Sequence of chain 1.A:
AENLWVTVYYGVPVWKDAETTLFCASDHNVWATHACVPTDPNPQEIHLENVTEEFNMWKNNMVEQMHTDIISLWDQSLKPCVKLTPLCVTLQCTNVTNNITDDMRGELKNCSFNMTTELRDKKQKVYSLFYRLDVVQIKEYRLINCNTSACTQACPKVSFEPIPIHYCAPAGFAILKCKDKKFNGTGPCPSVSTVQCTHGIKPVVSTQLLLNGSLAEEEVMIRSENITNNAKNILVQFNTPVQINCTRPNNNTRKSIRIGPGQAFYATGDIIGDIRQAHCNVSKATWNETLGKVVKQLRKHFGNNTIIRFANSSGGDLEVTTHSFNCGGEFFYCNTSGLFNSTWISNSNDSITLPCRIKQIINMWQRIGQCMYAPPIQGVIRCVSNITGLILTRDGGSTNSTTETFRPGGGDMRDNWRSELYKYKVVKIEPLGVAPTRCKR

Binding-site contacts:
Ligand atom C2 contacts residue ASN122 of chain 1.A at 2.5 Å.
Ligand atom C8 contacts residue GLN100 of chain 1.A at 3.8 Å.
Ligand atom N2 contacts residue LYS133 of chain 1.A at 4.2 Å.
Ligand atom C8 contacts residue ASN122 of chain 1.A at 4.2 Å.
Ligand atom C7 contacts residue GLN100 of chain 1.A at 3.8 Å.
Ligand atom O5 contacts residue ASN122 of chain 1.A at 2.3 Å (h-bond).
Ligand atom C1 contacts residue ASN122 of chain 1.A at 1.4 Å.
Ligand atom C4 contacts residue ASN122 of chain 1.A at 4.2 Å.
Ligand atom C8 contacts residue PHE121 of chain 1.A at 3.5 Å (hydrophobic).
Ligand atom O7 contacts residue ASN122 of chain 1.A at 3.6 Å (h-bond).
Ligand atom N2 contacts residue ASN122 of chain 1.A at 2.9 Å (h-bond).
Ligand atom C3 contacts residue ASN122 of chain 1.A at 3.8 Å.
Ligand atom C8 contacts residue LYS133 of chain 1.A at 4.3 Å.
Ligand atom C5 contacts residue ASN122 of chain 1.A at 3.6 Å.
Ligand atom O7 contacts residue THR98 of chain 1.A at 4.3 Å.
Ligand atom C7 contacts residue ASN122 of chain 1.A at 3.5 Å.
Ligand atom C8 contacts residue SER120 of chain 1.A at 3.3 Å.
Ligand atom C7 contacts residue PHE121 of chain 1.A at 4.3 Å (hydrophobic).
Ligand atom O7 contacts residue GLN100 of chain 1.A at 3.4 Å (h-bond).

This protein binds this small molecule.
Small molecule (SMILES): CC(=O)N[C@H]1[C@H](O[C@H]2[C@H](O)[C@@H](NC(C)=O)CO[C@@H]2CO)O[C@H](CO)[C@@H](O)[C@@H]1O